Sequence of chain 1.B:
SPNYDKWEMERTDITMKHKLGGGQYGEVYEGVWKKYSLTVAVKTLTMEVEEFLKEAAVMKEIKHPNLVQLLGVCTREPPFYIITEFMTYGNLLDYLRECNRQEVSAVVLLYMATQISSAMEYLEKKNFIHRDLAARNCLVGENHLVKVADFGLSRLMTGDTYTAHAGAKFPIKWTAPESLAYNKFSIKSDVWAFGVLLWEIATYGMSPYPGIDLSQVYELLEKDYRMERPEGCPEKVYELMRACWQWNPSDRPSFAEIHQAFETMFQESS

The small molecule below binds the protein below.
Small molecule (SMILES): Cc1ccc2[nH]ncc2c1/C=C/n1cnc2c(Nc3ccc(P(C)(C)=O)cc3)ncnc21

Binding-site contacts:
Ligand atom N16 contacts residue LEU143 of chain 1.B at 3.6 Å.
Ligand atom N1 contacts residue ALA153 of chain 1.B at 3.5 Å.
Ligand atom N18 contacts residue MET91 of chain 1.B at 2.8 Å (h-bond).
Ligand atom N25 contacts residue MET91 of chain 1.B at 2.8 Å (h-bond).
Ligand atom C27 contacts residue PHE90 of chain 1.B at 3.7 Å (hydrophobic).
Ligand atom C10 contacts residue ILE86 of chain 1.B at 3.5 Å (hydrophobic).
Ligand atom C17 contacts residue ALA42 of chain 1.B at 3.3 Å (hydrophobic).
Ligand atom C28 contacts residue THR92 of chain 1.B at 3.1 Å.
Ligand atom C17 contacts residue MET91 of chain 1.B at 3.3 Å (hydrophobic).
Ligand atom C8 contacts residue ILE86 of chain 1.B at 3.6 Å (hydrophobic).
Ligand atom C31 contacts residue TYR26 of chain 1.B at 3.7 Å (hydrophobic).
Ligand atom C7 contacts residue THR88 of chain 1.B at 3.5 Å.
Ligand atom N1 contacts residue ASP154 of chain 1.B at 2.8 Å (salt-bridge).
Ligand atom C27 contacts residue MET91 of chain 1.B at 3.0 Å (hydrophobic).
Ligand atom C23 contacts residue TYR26 of chain 1.B at 3.6 Å (hydrophobic).
Ligand atom C10 contacts residue LYS44 of chain 1.B at 3.3 Å.
Ligand atom N18 contacts residue PHE90 of chain 1.B at 3.7 Å.
Ligand atom C17 contacts residue PHE90 of chain 1.B at 3.8 Å (hydrophobic).
Ligand atom C26 contacts residue MET91 of chain 1.B at 3.4 Å (hydrophobic).
Ligand atom C10 contacts residue VAL43 of chain 1.B at 3.6 Å (hydrophobic).
Ligand atom C27 contacts residue GLY94 of chain 1.B at 3.4 Å.
Ligand atom C9 contacts residue MET63 of chain 1.B at 3.7 Å (hydrophobic).
Ligand atom C17 contacts residue GLU89 of chain 1.B at 3.2 Å.
Ligand atom N5 contacts residue GLU59 of chain 1.B at 2.7 Å (salt-bridge).
Ligand atom C20 contacts residue LEU143 of chain 1.B at 3.7 Å (hydrophobic).
Ligand atom N1 contacts residue GLU59 of chain 1.B at 3.6 Å (salt-bridge).
Ligand atom C31 contacts residue GLY94 of chain 1.B at 3.6 Å.
Ligand atom N22 contacts residue TYR26 of chain 1.B at 3.8 Å.
Ligand atom C10 contacts residue ALA42 of chain 1.B at 3.5 Å (hydrophobic).
Ligand atom C15 contacts residue THR88 of chain 1.B at 3.2 Å.
Ligand atom N5 contacts residue ASP154 of chain 1.B at 3.6 Å (salt-bridge).
Ligand atom C4 contacts residue GLU59 of chain 1.B at 3.5 Å.
Ligand atom C27 contacts residue THR92 of chain 1.B at 3.2 Å.
Ligand atom C2 contacts residue ALA153 of chain 1.B at 3.5 Å (hydrophobic).
Ligand atom C8 contacts residue LYS44 of chain 1.B at 3.7 Å.
Ligand atom C14 contacts residue THR88 of chain 1.B at 3.7 Å.
Ligand atom N16 contacts residue ALA42 of chain 1.B at 3.5 Å.
Ligand atom C26 contacts residue GLY94 of chain 1.B at 3.5 Å.
Ligand atom C8 contacts residue THR88 of chain 1.B at 3.5 Å.
Ligand atom C10 contacts residue THR88 of chain 1.B at 3.5 Å.